Sequence of chain 1.C:
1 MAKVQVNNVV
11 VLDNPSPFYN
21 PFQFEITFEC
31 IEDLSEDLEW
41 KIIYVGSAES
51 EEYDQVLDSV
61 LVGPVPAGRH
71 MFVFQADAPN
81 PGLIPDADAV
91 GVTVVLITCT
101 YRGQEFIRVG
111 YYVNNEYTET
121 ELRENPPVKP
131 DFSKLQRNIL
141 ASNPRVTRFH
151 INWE

Binding-site contacts:
Ligand atom O contacts residue GLY110 of chain 1.C at 3.7 Å.
Ligand atom CZ contacts residue ASP54 of chain 1.C at 3.5 Å.
Ligand atom CZ contacts residue SO41 of chain 1.W at 3.4 Å.
Ligand atom N12 contacts residue THR147 of chain 1.C at 3.9 Å.
Ligand atom NH2 contacts residue ASP54 of chain 1.C at 3.0 Å (salt-bridge).
Ligand atom CG1 contacts residue GLY110 of chain 1.C at 3.4 Å.
Ligand atom CG1 contacts residue ARG145 of chain 1.C at 3.9 Å.
Ligand atom CD1 contacts residue TYR111 of chain 1.C at 3.8 Å (hydrophobic).
Ligand atom CD1 contacts residue ARG145 of chain 1.C at 3.6 Å.
Ligand atom CD contacts residue SO41 of chain 1.W at 3.7 Å.
Ligand atom CZ contacts residue GLU51 of chain 1.C at 3.9 Å.
Ligand atom O contacts residue ARG145 of chain 1.C at 3.5 Å.
Ligand atom CG2 contacts residue TYR112 of chain 1.C at 3.8 Å (hydrophobic).
Ligand atom CD1 contacts residue TYR112 of chain 1.C at 3.6 Å (hydrophobic).
Ligand atom CG1 contacts residue TYR111 of chain 1.C at 3.6 Å (hydrophobic).
Ligand atom CD1 contacts residue GLY110 of chain 1.C at 3.7 Å.
Ligand atom NH2 contacts residue SO41 of chain 1.W at 3.2 Å (h-bond).
Ligand atom CA contacts residue VAL94 of chain 1.C at 3.9 Å (hydrophobic).
Ligand atom CH3 contacts residue GOL1 of chain 1.P at 4.0 Å.
Ligand atom C3 contacts residue VAL92 of chain 1.C at 3.9 Å (hydrophobic).
Ligand atom C3 contacts residue ALA48 of chain 1.C at 3.5 Å (hydrophobic).
Ligand atom C contacts residue TYR112 of chain 1.C at 3.7 Å (hydrophobic).
Ligand atom C4 contacts residue VAL94 of chain 1.C at 3.8 Å (hydrophobic).
Ligand atom NH2 contacts residue SO41 of chain 1.W at 3.5 Å (h-bond).
Ligand atom NH1 contacts residue VAL45 of chain 1.C at 3.9 Å.
Ligand atom C33 contacts residue THR147 of chain 1.C at 3.8 Å.
Ligand atom O contacts residue SO41 of chain 1.W at 4.0 Å.
Ligand atom NE contacts residue SO41 of chain 1.W at 2.8 Å (h-bond).
Ligand atom NH1 contacts residue ASP54 of chain 1.C at 3.1 Å (salt-bridge).
Ligand atom O contacts residue LEU96 of chain 1.C at 3.6 Å.
Ligand atom NH2 contacts residue GLU51 of chain 1.C at 3.2 Å (salt-bridge).
Ligand atom NH1 contacts residue SO41 of chain 1.W at 2.5 Å (h-bond).
Ligand atom OE1 contacts residue ARG145 of chain 1.C at 2.9 Å (salt-bridge).
Ligand atom CA contacts residue LEU96 of chain 1.C at 4.0 Å (hydrophobic).
Ligand atom CG2 contacts residue ARG145 of chain 1.C at 3.9 Å.
Ligand atom C35 contacts residue ARG145 of chain 1.C at 3.5 Å.
Ligand atom CZ contacts residue SO41 of chain 1.W at 3.6 Å.
Ligand atom NH1 contacts residue GLU51 of chain 1.C at 3.5 Å.
Ligand atom C4 contacts residue ALA48 of chain 1.C at 3.7 Å (hydrophobic).
Ligand atom O contacts residue TYR112 of chain 1.C at 2.7 Å (h-bond).

The small molecule below binds the protein below.
Small molecule (SMILES): CC[C@H](C)[C@H](NC(=O)[C@H](CCCN=C(N)N)NC(=O)NC[C@H](CCC(N)=O)NC(=O)NC[C@H](CC(C)C)NC(=O)NC[C@H](CCCN=C(N)N)NC(=O)[C@H](C)NC(=O)[C@H](Cc1cccc2ccccc12)NC(=O)[C@H](CCCCN)NC(=O)[C@H](CCC(=O)O)NC(C)=O)C(=O)N[C@@H](C)C(N)=O